Sequence of chain 1.M:
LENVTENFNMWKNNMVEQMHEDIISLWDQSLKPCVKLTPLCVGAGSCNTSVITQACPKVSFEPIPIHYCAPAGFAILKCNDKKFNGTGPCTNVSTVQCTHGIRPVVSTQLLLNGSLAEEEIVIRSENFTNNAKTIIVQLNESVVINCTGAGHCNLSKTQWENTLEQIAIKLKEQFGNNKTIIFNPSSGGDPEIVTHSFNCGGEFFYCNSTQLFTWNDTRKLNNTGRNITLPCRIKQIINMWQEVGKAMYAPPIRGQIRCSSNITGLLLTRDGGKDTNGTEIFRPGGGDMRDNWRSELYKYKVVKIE

Sequence of chain 1.R:
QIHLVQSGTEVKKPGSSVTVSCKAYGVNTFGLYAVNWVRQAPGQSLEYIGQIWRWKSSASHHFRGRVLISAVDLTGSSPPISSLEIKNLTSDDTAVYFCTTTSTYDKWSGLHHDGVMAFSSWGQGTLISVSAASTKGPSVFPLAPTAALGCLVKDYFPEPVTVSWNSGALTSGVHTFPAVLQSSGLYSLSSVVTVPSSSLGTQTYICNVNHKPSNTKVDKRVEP

A small-molecule ligand and the protein it binds are described below.
Small molecule (SMILES): CC(=O)N[C@@H]1[C@@H](O)[C@H](O)[C@@H](CO)O[C@H]1O

Binding-site contacts:
Ligand atom O5 contacts residue LEU8 of chain 1.M at 3.9 Å.
Ligand atom C7 contacts residue LEU8 of chain 1.M at 3.8 Å (hydrophobic).
Ligand atom C5 contacts residue LYS56 of chain 1.R at 3.5 Å.
Ligand atom C5 contacts residue SER57 of chain 1.R at 4.4 Å.
Ligand atom O3 contacts residue ASN99 of chain 1.M at 4.3 Å.
Ligand atom C5 contacts residue ASN99 of chain 1.M at 2.9 Å.
Ligand atom C6 contacts residue ASN99 of chain 1.M at 4.2 Å.
Ligand atom O4 contacts residue ASN99 of chain 1.M at 4.4 Å.
Ligand atom C1 contacts residue LYS56 of chain 1.R at 3.0 Å.
Ligand atom O5 contacts residue ASN99 of chain 1.M at 2.4 Å (h-bond).
Ligand atom C6 contacts residue LYS56 of chain 1.R at 3.9 Å.
Ligand atom O7 contacts residue ASN87 of chain 1.M at 4.3 Å.
Ligand atom O7 contacts residue ASN99 of chain 1.M at 4.3 Å.
Ligand atom C1 contacts residue ASN99 of chain 1.M at 1.4 Å.
Ligand atom N2 contacts residue ASN99 of chain 1.M at 2.8 Å (h-bond).
Ligand atom N2 contacts residue LEU8 of chain 1.M at 4.0 Å.
Ligand atom C1 contacts residue TRP55 of chain 1.R at 3.7 Å (hydrophobic).
Ligand atom C4 contacts residue ASN99 of chain 1.M at 3.5 Å.
Ligand atom C6 contacts residue SER57 of chain 1.R at 4.1 Å.
Ligand atom N2 contacts residue TRP55 of chain 1.R at 4.5 Å.
Ligand atom O5 contacts residue LYS56 of chain 1.R at 2.7 Å.
Ligand atom C3 contacts residue ASN99 of chain 1.M at 3.0 Å.
Ligand atom O7 contacts residue LEU8 of chain 1.M at 3.0 Å.
Ligand atom C7 contacts residue ASN99 of chain 1.M at 4.0 Å.
Ligand atom O5 contacts residue TRP55 of chain 1.R at 4.5 Å.
Ligand atom C2 contacts residue LEU8 of chain 1.M at 3.8 Å (hydrophobic).
Ligand atom C2 contacts residue ASN99 of chain 1.M at 2.4 Å.
Ligand atom C1 contacts residue LEU8 of chain 1.M at 3.3 Å (hydrophobic).